Binding-site contacts:
Ligand atom CB contacts residue TRP60 of chain 1.A at 3.9 Å (hydrophobic).
Ligand atom CA contacts residue TRP60 of chain 1.A at 3.4 Å (hydrophobic).
Ligand atom CG2 contacts residue VAL61 of chain 1.A at 3.9 Å (hydrophobic).
Ligand atom C contacts residue GLN62 of chain 1.A at 3.6 Å.
Ligand atom N contacts residue GLN62 of chain 1.A at 3.0 Å (h-bond).
Ligand atom CG1 contacts residue LEU37 of chain 1.B at 3.8 Å (hydrophobic).
Ligand atom CG contacts residue HIS44 of chain 1.A at 3.9 Å.
Ligand atom CD1 contacts residue HIS44 of chain 1.A at 3.4 Å.
Ligand atom O contacts residue VAL61 of chain 1.A at 3.6 Å.
Ligand atom CD2 contacts residue HIS44 of chain 1.A at 3.6 Å.
Ligand atom O contacts residue GLY41 of chain 1.A at 3.5 Å (h-bond).
Ligand atom O contacts residue GLY63 of chain 1.A at 3.4 Å.
Ligand atom O contacts residue ALA64 of chain 1.B at 3.8 Å.
Ligand atom CG1 contacts residue ALA42 of chain 1.A at 3.8 Å (hydrophobic).
Ligand atom CG2 contacts residue ALA64 of chain 1.A at 3.8 Å (hydrophobic).
Ligand atom CD2 contacts residue LEU90 of chain 1.A at 3.8 Å (hydrophobic).
Ligand atom CH contacts residue TRP60 of chain 1.A at 3.5 Å (hydrophobic).
Ligand atom C contacts residue GLN43 of chain 1.A at 3.7 Å.
Ligand atom O contacts residue TRP60 of chain 1.A at 3.9 Å.
Ligand atom CG1 contacts residue ASP39 of chain 1.B at 3.2 Å.
Ligand atom O contacts residue GLN62 of chain 1.A at 2.9 Å (h-bond).
Ligand atom O contacts residue GLN62 of chain 1.A at 3.7 Å.
Ligand atom CG contacts residue TRP60 of chain 1.A at 3.8 Å (hydrophobic).
Ligand atom N contacts residue GLN43 of chain 1.A at 3.0 Å (h-bond).
Ligand atom CG1 contacts residue GLN43 of chain 1.A at 3.7 Å.
Ligand atom CD1 contacts residue TRP72 of chain 1.A at 3.5 Å (hydrophobic).
Ligand atom CB contacts residue VAL61 of chain 1.A at 4.0 Å (hydrophobic).
Ligand atom CA contacts residue GLY41 of chain 1.A at 3.7 Å.
Ligand atom CD1 contacts residue ALA59 of chain 1.A at 3.7 Å (hydrophobic).
Ligand atom CG1 contacts residue GLY41 of chain 1.A at 3.6 Å.
Ligand atom CG1 contacts residue LEU99 of chain 1.A at 3.7 Å (hydrophobic).
Ligand atom OH contacts residue TRP60 of chain 1.A at 3.9 Å.
Ligand atom CA contacts residue GLN62 of chain 1.A at 3.4 Å.
Ligand atom CG1 contacts residue LEU99 of chain 1.B at 3.5 Å (hydrophobic).
Ligand atom CA contacts residue GLN43 of chain 1.A at 3.5 Å.
Ligand atom O contacts residue GLN43 of chain 1.A at 2.9 Å (h-bond).
Ligand atom O contacts residue ALA42 of chain 1.A at 3.7 Å.
Ligand atom N contacts residue GLY41 of chain 1.A at 3.3 Å (h-bond).
Ligand atom O contacts residue ALA64 of chain 1.A at 4.0 Å.
Ligand atom CB contacts residue GLY41 of chain 1.A at 3.5 Å.

Sequence of chain 1.C:
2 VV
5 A

A small-molecule ligand and the protein it binds are described below.
Small molecule (SMILES): CC(C)CC(=O)N[C@H](C(=O)N[C@H](C(=O)N[C@@H](CC(C)C)[C@@H](O)CC(N)=O)C(C)C)C(C)C

Sequence of chain 1.B:
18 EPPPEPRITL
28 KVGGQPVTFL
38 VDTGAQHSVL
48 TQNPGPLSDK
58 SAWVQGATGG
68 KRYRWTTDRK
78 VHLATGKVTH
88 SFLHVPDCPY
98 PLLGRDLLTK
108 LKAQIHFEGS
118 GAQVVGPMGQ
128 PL

Sequence of chain 1.A:
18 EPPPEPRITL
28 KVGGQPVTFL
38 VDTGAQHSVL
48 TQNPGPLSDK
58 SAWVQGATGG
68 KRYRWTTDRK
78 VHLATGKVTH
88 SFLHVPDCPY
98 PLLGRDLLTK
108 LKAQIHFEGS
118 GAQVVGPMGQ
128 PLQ